Binding-site contacts:
Ligand atom C5 contacts residue SER114 of chain 1.Z at 3.4 Å.
Ligand atom O3 contacts residue SER114 of chain 1.Z at 2.4 Å (h-bond).
Ligand atom O3 contacts residue TRP115 of chain 1.Z at 3.9 Å.
Ligand atom C5 contacts residue LEU38 of chain 1.Z at 4.1 Å (hydrophobic).
Ligand atom C6 contacts residue PHE176 of chain 1.Z at 4.3 Å (hydrophobic).
Ligand atom O4 contacts residue SER114 of chain 1.Z at 2.4 Å (h-bond).
Ligand atom O3 contacts residue LEU38 of chain 1.Z at 2.7 Å (h-bond).
Ligand atom C4 contacts residue HIS285 of chain 1.Z at 3.6 Å.
Ligand atom O3 contacts residue HIS285 of chain 1.Z at 4.4 Å.
Ligand atom C4 contacts residue TRP115 of chain 1.Z at 4.3 Å (hydrophobic).
Ligand atom C4 contacts residue SER114 of chain 1.Z at 2.0 Å.
Ligand atom C6 contacts residue TRP192 of chain 1.Z at 2.8 Å (hydrophobic).
Ligand atom C4 contacts residue LEU38 of chain 1.Z at 4.0 Å (hydrophobic).
Ligand atom O4 contacts residue TRP115 of chain 1.Z at 4.2 Å.
Ligand atom C5 contacts residue HIS285 of chain 1.Z at 3.7 Å.
Ligand atom O3 contacts residue GLY37 of chain 1.Z at 3.6 Å.
Ligand atom C6 contacts residue LEU38 of chain 1.Z at 4.3 Å (hydrophobic).
Ligand atom C5 contacts residue TRP192 of chain 1.Z at 3.4 Å (hydrophobic).
Ligand atom O4 contacts residue LEU38 of chain 1.Z at 3.9 Å.

The protein below binds the small molecule below.
Small molecule (SMILES): CCC(O)O

Sequence of chain 1.Z:
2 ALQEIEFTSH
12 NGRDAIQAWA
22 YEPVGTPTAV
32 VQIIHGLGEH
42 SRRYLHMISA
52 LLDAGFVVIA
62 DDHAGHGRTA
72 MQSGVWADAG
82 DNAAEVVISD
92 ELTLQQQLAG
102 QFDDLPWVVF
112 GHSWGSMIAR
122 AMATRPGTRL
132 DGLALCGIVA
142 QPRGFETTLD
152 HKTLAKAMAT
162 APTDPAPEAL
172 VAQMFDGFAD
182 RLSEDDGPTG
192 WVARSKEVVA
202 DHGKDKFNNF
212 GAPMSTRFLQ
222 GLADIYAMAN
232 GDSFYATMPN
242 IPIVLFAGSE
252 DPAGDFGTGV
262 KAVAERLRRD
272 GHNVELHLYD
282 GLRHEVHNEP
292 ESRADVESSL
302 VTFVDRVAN